Sequence of chain 2.A:
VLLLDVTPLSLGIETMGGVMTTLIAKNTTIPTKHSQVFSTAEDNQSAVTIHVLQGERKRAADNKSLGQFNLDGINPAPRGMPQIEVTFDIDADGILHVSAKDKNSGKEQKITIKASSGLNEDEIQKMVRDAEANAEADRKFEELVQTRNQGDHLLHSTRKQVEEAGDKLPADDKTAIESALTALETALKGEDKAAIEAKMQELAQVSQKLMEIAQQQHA

A protein and the small-molecule ligand that binds it are described below.
Small molecule (SMILES): CC[C@H](C)[C@H](NC(=O)[C@H](Cc1ccc(O)cc1)NC(=O)[C@@H](NC(=O)[C@@H]1CCCN1)C(C)C)C(=O)N1CCC[C@H]1C(=O)N1CCC[C@H]1C(=O)N1CCC[C@H]1C(N)=O

Binding-site contacts:
Ligand atom CD contacts residue ALA47 of chain 2.A at 3.5 Å (hydrophobic).
Ligand atom CD2 contacts residue ALA41 of chain 2.A at 3.7 Å (hydrophobic).
Ligand atom CA contacts residue ALA47 of chain 2.A at 3.4 Å (hydrophobic).
Ligand atom C contacts residue THR49 of chain 2.A at 3.9 Å.
Ligand atom CG2 contacts residue THR49 of chain 2.A at 3.1 Å.
Ligand atom O contacts residue MET16 of chain 2.A at 2.9 Å (h-bond).
Ligand atom CB contacts residue ALA47 of chain 2.A at 3.7 Å (hydrophobic).
Ligand atom CD1 contacts residue PHE38 of chain 2.A at 3.2 Å (hydrophobic).
Ligand atom CG contacts residue ALA47 of chain 2.A at 3.7 Å (hydrophobic).
Ligand atom CA contacts residue THR49 of chain 2.A at 3.8 Å.
Ligand atom CG2 contacts residue VAL48 of chain 2.A at 3.8 Å (hydrophobic).
Ligand atom CB contacts residue GLN45 of chain 2.A at 3.8 Å.
Ligand atom CG1 contacts residue THR15 of chain 2.A at 3.3 Å.
Ligand atom C contacts residue SER39 of chain 2.A at 3.6 Å.
Ligand atom CE1 contacts residue THR40 of chain 2.A at 3.8 Å.
Ligand atom CD contacts residue VAL48 of chain 2.A at 3.9 Å (hydrophobic).
Ligand atom CE1 contacts residue GLY80 of chain 2.A at 3.5 Å.
Ligand atom O contacts residue SER39 of chain 2.A at 3.1 Å (h-bond).
Ligand atom CB contacts residue ASN70 of chain 2.A at 3.6 Å.
Ligand atom CG contacts residue ASN70 of chain 2.A at 3.5 Å.
Ligand atom CD1 contacts residue THR40 of chain 2.A at 3.5 Å.
Ligand atom O contacts residue ALA41 of chain 2.A at 3.4 Å (h-bond).
Ligand atom CB contacts residue ALA41 of chain 2.A at 3.8 Å (hydrophobic).
Ligand atom C contacts residue GLN45 of chain 2.A at 3.3 Å.
Ligand atom CZ contacts residue GLY80 of chain 2.A at 3.9 Å.
Ligand atom O contacts residue PHE38 of chain 2.A at 3.5 Å.
Ligand atom O contacts residue VAL48 of chain 2.A at 3.7 Å.
Ligand atom CG contacts residue ALA41 of chain 2.A at 3.9 Å (hydrophobic).
Ligand atom O contacts residue THR49 of chain 2.A at 3.2 Å (h-bond).
Ligand atom N contacts residue SER39 of chain 2.A at 3.0 Å (h-bond).
Ligand atom N contacts residue GLN45 of chain 2.A at 3.2 Å (h-bond).
Ligand atom O contacts residue GLN45 of chain 2.A at 3.0 Å (h-bond).
Ligand atom O contacts residue GLN45 of chain 2.A at 3.7 Å.
Ligand atom CA contacts residue GLN45 of chain 2.A at 3.5 Å.
Ligand atom OH contacts residue GLY80 of chain 2.A at 3.8 Å.
Ligand atom O contacts residue THR15 of chain 2.A at 3.4 Å.
Ligand atom CB contacts residue PHE38 of chain 2.A at 3.8 Å (hydrophobic).
Ligand atom CD2 contacts residue THR40 of chain 2.A at 3.7 Å.
Ligand atom CA contacts residue SER39 of chain 2.A at 3.3 Å.
Ligand atom CG contacts residue THR40 of chain 2.A at 3.4 Å.